The protein below binds the small molecule below.
Small molecule (SMILES): CC(=O)N[C@@H]1[C@@H](O)[C@H](O)[C@@H](CO)O[C@H]1O

Binding-site contacts:
Ligand atom O5 contacts residue ASN174 of chain 1.B at 3.2 Å.
Ligand atom O7 contacts residue LEU126 of chain 1.B at 3.4 Å.
Ligand atom C6 contacts residue ASN174 of chain 1.B at 3.3 Å.
Ligand atom C5 contacts residue ASN174 of chain 1.B at 3.4 Å.
Ligand atom C6 contacts residue ASN197 of chain 1.B at 3.5 Å.
Ligand atom C8 contacts residue ASN150 of chain 1.B at 4.5 Å.
Ligand atom O7 contacts residue ASN150 of chain 1.B at 3.6 Å (h-bond).
Ligand atom C5 contacts residue ASN150 of chain 1.B at 3.7 Å.
Ligand atom C2 contacts residue ASN174 of chain 1.B at 4.5 Å.
Ligand atom O5 contacts residue ASN150 of chain 1.B at 2.4 Å (h-bond).
Ligand atom O6 contacts residue ASN174 of chain 1.B at 4.1 Å.
Ligand atom C7 contacts residue LEU126 of chain 1.B at 3.8 Å (hydrophobic).
Ligand atom C4 contacts residue ASN150 of chain 1.B at 4.2 Å.
Ligand atom C1 contacts residue ASN150 of chain 1.B at 1.5 Å.
Ligand atom C2 contacts residue ASN150 of chain 1.B at 2.5 Å.
Ligand atom C1 contacts residue ASN174 of chain 1.B at 3.3 Å.
Ligand atom N2 contacts residue ASN150 of chain 1.B at 3.0 Å (h-bond).
Ligand atom O6 contacts residue ASN197 of chain 1.B at 4.0 Å.
Ligand atom C3 contacts residue ASN150 of chain 1.B at 3.8 Å.
Ligand atom C8 contacts residue LEU126 of chain 1.B at 4.1 Å (hydrophobic).
Ligand atom C7 contacts residue ASN150 of chain 1.B at 3.4 Å.

Sequence of chain 1.B:
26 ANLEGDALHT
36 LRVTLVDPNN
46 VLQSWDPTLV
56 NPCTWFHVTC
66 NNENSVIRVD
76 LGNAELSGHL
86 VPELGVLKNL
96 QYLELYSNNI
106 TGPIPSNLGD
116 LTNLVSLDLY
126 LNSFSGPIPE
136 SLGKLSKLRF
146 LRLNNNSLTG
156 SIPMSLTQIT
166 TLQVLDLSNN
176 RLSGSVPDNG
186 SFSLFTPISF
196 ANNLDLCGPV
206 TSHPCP